The protein below binds the small molecule below.
Small molecule (SMILES): Nc1ncnc2c1ncn2[C@@H]1O[C@H](CO)[C@@H](O[P](=O)(O)OC[C@H]2O[C@@H](n3ccc(=O)[nH]c3=O)[C@H](O)[C@@H]2O[P](=O)(O)OC[C@H]2O[C@@H](n3ccc(=O)[nH]c3=O)[C@H](O)[C@@H]2O[P](=O)(O)OC[C@H]2O[C@@H](n3ccc(=O)[nH]c3=O)[C@H](O)[C@@H]2O[P](=O)(O)OC[C@H]2O[C@@H](n3ccc(=O)[nH]c3=O)[C@H](O)[C@@H]2O[P](=O)(O)OC[C@H]2O[C@@H](n3ccc(=O)[nH]c3=O)[C@H](O)[C@@H]2O)[C@H]1O

Sequence of chain 13.B:
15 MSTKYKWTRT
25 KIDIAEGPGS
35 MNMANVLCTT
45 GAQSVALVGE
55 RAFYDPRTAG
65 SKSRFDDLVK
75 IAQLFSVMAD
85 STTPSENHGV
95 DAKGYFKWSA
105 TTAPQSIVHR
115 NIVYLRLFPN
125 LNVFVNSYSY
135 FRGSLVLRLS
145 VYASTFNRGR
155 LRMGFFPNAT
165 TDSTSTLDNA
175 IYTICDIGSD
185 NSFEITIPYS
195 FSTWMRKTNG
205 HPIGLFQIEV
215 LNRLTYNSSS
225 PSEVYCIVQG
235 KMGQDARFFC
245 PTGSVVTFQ

Sequence of chain 11.B:
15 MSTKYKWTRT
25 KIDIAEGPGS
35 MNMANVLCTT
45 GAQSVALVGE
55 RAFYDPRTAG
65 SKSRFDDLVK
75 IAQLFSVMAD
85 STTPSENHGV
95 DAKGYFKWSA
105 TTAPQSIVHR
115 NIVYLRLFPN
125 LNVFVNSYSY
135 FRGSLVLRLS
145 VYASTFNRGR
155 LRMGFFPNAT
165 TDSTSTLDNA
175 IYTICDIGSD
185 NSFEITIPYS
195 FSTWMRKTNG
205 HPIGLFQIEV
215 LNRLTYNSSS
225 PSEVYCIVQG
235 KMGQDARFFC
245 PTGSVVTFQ

Binding-site contacts:
Ligand atom C4' contacts residue TYR19 of chain 13.B at 3.8 Å (hydrophobic).
Ligand atom OP2 contacts residue ARG202 of chain 11.A at 3.6 Å.
Ligand atom N3 contacts residue TRP21 of chain 14.B at 3.2 Å.
Ligand atom O4' contacts residue ARG68 of chain 11.B at 3.0 Å (salt-bridge).
Ligand atom O2' contacts residue THR44 of chain 11.B at 3.9 Å.
Ligand atom C1' contacts residue TRP21 of chain 14.B at 3.9 Å (hydrophobic).
Ligand atom O2 contacts residue TRP21 of chain 14.B at 2.9 Å.
Ligand atom N3 contacts residue ARG55 of chain 11.B at 3.2 Å (salt-bridge).
Ligand atom C5' contacts residue ARG202 of chain 11.A at 3.9 Å.
Ligand atom O2' contacts residue CYS203 of chain 11.A at 3.3 Å (h-bond).
Ligand atom O2' contacts residue THR17 of chain 14.B at 2.8 Å.
Ligand atom O2' contacts residue ARG55 of chain 11.B at 3.1 Å (salt-bridge).
Ligand atom O2' contacts residue ARG55 of chain 11.B at 3.8 Å.
Ligand atom O2' contacts residue LEU41 of chain 11.B at 3.8 Å.
Ligand atom N6 contacts residue TYR58 of chain 11.B at 3.5 Å (h-bond).
Ligand atom N1 contacts residue TYR58 of chain 11.B at 3.5 Å.
Ligand atom OP1 contacts residue TYR19 of chain 13.B at 3.6 Å (h-bond).
Ligand atom C2 contacts residue ARG55 of chain 11.B at 3.1 Å.
Ligand atom OP2 contacts residue ARG55 of chain 11.B at 2.9 Å (salt-bridge).
Ligand atom OP1 contacts residue MET15 of chain 14.B at 3.1 Å.
Ligand atom O2' contacts residue TYR19 of chain 13.B at 3.7 Å.
Ligand atom N1 contacts residue TRP21 of chain 14.B at 3.8 Å.
Ligand atom C4 contacts residue TRP21 of chain 14.B at 3.7 Å (hydrophobic).
Ligand atom P contacts residue TYR19 of chain 13.B at 4.0 Å.
Ligand atom C1' contacts residue ARG68 of chain 11.B at 3.8 Å.
Ligand atom C2 contacts residue ALA56 of chain 11.B at 3.8 Å (hydrophobic).
Ligand atom OP1 contacts residue THR17 of chain 14.B at 3.7 Å.
Ligand atom C2' contacts residue THR17 of chain 14.B at 3.7 Å.
Ligand atom C2 contacts residue TRP21 of chain 14.B at 3.2 Å (hydrophobic).
Ligand atom OP2 contacts residue THR17 of chain 14.B at 3.5 Å.
Ligand atom C2' contacts residue ARG55 of chain 11.B at 3.4 Å.
Ligand atom O4 contacts residue TRP21 of chain 14.B at 3.4 Å.
Ligand atom N1 contacts residue ALA56 of chain 11.B at 3.2 Å (h-bond).
Ligand atom P contacts residue THR17 of chain 14.B at 3.9 Å.
Ligand atom C6 contacts residue TYR58 of chain 11.B at 3.8 Å (hydrophobic).
Ligand atom O4' contacts residue ARG202 of chain 11.A at 3.9 Å.
Ligand atom N1 contacts residue ARG68 of chain 11.B at 3.9 Å.
Ligand atom O2 contacts residue TYR58 of chain 11.B at 3.6 Å.
Ligand atom C2 contacts residue TYR58 of chain 11.B at 3.8 Å (hydrophobic).
Ligand atom O3' contacts residue TYR19 of chain 13.B at 3.0 Å (h-bond).

Sequence of chain 14.B:
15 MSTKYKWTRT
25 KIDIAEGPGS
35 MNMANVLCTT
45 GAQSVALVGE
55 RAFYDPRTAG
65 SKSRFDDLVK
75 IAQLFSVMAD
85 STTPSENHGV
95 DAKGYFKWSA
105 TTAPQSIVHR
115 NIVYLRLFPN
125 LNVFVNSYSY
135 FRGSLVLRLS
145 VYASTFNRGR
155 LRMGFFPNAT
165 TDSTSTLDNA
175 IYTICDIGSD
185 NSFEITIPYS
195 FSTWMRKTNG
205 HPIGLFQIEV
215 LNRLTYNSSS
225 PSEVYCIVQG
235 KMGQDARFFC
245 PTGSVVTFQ

Sequence of chain 11.A:
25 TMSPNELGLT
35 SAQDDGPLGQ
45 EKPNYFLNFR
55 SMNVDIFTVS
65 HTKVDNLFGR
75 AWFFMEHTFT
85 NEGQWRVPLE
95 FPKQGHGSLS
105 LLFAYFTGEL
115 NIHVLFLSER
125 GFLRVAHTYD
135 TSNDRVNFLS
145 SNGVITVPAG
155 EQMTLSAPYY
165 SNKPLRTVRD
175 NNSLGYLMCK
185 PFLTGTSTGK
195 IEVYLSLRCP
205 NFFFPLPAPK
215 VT